Sequence of chain 1.A:
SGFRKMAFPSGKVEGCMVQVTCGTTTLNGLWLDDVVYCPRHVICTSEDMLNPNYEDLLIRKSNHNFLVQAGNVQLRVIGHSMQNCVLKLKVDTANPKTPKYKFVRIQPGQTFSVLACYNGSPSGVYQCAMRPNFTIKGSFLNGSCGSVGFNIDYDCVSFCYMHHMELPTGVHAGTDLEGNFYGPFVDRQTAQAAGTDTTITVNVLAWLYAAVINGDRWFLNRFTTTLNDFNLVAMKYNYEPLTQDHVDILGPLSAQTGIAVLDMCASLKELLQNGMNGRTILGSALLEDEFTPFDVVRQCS

A protein and the small-molecule ligand that binds it are described below.
Small molecule (SMILES): O=C(Nc1cncc2c1CNCC2)[C@@H]1CCOc2ccc(Cl)cc21

Binding-site contacts:
Ligand atom CL contacts residue MET165 of chain 1.B at 3.7 Å.
Ligand atom C4 contacts residue DMS1 of chain 1.Q at 3.8 Å.
Ligand atom C2 contacts residue MET49 of chain 1.B at 3.7 Å (hydrophobic).
Ligand atom C11 contacts residue ASN142 of chain 1.B at 3.8 Å.
Ligand atom N1 contacts residue SER144 of chain 1.B at 3.5 Å (h-bond).
Ligand atom CL contacts residue ASP187 of chain 1.B at 3.4 Å.
Ligand atom N contacts residue CYS145 of chain 1.B at 3.8 Å.
Ligand atom C17 contacts residue HIS164 of chain 1.B at 3.3 Å.
Ligand atom C11 contacts residue GLU166 of chain 1.B at 3.6 Å.
Ligand atom C13 contacts residue ASN142 of chain 1.B at 3.4 Å.
Ligand atom C2 contacts residue ARG188 of chain 1.B at 3.8 Å.
Ligand atom C3 contacts residue DMS1 of chain 1.P at 3.5 Å.
Ligand atom C9 contacts residue HIS163 of chain 1.B at 3.4 Å.
Ligand atom O1 contacts residue MET165 of chain 1.B at 3.5 Å.
Ligand atom C9 contacts residue CYS145 of chain 1.B at 3.6 Å (hydrophobic).
Ligand atom CL contacts residue HIS164 of chain 1.B at 3.7 Å.
Ligand atom C13 contacts residue GLU166 of chain 1.B at 3.7 Å.
Ligand atom C1 contacts residue ARG188 of chain 1.B at 3.7 Å.
Ligand atom C2 contacts residue DMS1 of chain 1.P at 3.6 Å.
Ligand atom C10 contacts residue GLU166 of chain 1.B at 3.6 Å.
Ligand atom O1 contacts residue GLU166 of chain 1.B at 3.0 Å (salt-bridge).
Ligand atom C10 contacts residue PHE140 of chain 1.B at 3.5 Å (hydrophobic).
Ligand atom CL contacts residue HIS41 of chain 1.B at 3.5 Å.
Ligand atom C17 contacts residue MET165 of chain 1.B at 3.8 Å (hydrophobic).
Ligand atom C contacts residue MET165 of chain 1.B at 3.7 Å (hydrophobic).
Ligand atom O contacts residue GLN189 of chain 1.B at 2.9 Å (h-bond).
Ligand atom C15 contacts residue ASN142 of chain 1.B at 3.6 Å.
Ligand atom C12 contacts residue PHE140 of chain 1.B at 3.9 Å (hydrophobic).
Ligand atom N1 contacts residue HIS163 of chain 1.B at 2.8 Å (h-bond).
Ligand atom O1 contacts residue DMS1 of chain 1.P at 3.7 Å.
Ligand atom C1 contacts residue MET49 of chain 1.B at 3.4 Å (hydrophobic).
Ligand atom C10 contacts residue LEU141 of chain 1.B at 3.9 Å (hydrophobic).
Ligand atom O contacts residue DMS1 of chain 1.P at 3.3 Å.
Ligand atom C12 contacts residue GLU166 of chain 1.B at 3.4 Å.
Ligand atom C1 contacts residue MET165 of chain 1.B at 3.5 Å (hydrophobic).
Ligand atom N2 contacts residue ASN142 of chain 1.B at 2.6 Å (h-bond).
Ligand atom C contacts residue MET49 of chain 1.B at 3.7 Å (hydrophobic).
Ligand atom C12 contacts residue ASN142 of chain 1.B at 3.5 Å.
Ligand atom C4 contacts residue GLN189 of chain 1.B at 3.4 Å.
Ligand atom C14 contacts residue ASN142 of chain 1.B at 3.2 Å.

Sequence of chain 1.B:
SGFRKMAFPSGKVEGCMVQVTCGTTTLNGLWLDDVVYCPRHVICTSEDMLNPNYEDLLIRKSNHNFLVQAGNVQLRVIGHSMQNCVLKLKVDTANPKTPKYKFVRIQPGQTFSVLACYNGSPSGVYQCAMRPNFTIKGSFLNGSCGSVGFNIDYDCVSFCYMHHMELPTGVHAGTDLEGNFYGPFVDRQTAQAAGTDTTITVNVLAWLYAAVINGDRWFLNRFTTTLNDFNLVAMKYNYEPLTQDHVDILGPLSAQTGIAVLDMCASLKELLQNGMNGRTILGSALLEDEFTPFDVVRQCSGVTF